Binding-site contacts:
Ligand atom C14 contacts residue PHE191 of chain 1.A at 3.7 Å (hydrophobic).
Ligand atom C03 contacts residue GLY50 of chain 1.A at 3.7 Å.
Ligand atom C02 contacts residue SER155 of chain 1.A at 3.3 Å.
Ligand atom O06 contacts residue SER155 of chain 1.A at 3.1 Å.
Ligand atom C09 contacts residue PHE191 of chain 1.A at 3.1 Å (hydrophobic).
Ligand atom C08 contacts residue SER155 of chain 1.A at 3.3 Å.
Ligand atom C17 contacts residue TYR52 of chain 1.A at 4.1 Å (hydrophobic).
Ligand atom C09 contacts residue THR159 of chain 1.A at 3.4 Å.
Ligand atom C03 contacts residue SER155 of chain 1.A at 3.4 Å.
Ligand atom C16 contacts residue PHE242 of chain 1.A at 3.7 Å (hydrophobic).
Ligand atom C17 contacts residue VAL110 of chain 1.A at 4.1 Å (hydrophobic).
Ligand atom C03 contacts residue ALA156 of chain 1.A at 4.0 Å (hydrophobic).
Ligand atom C02 contacts residue TRP51 of chain 1.A at 4.1 Å (hydrophobic).
Ligand atom O04 contacts residue GLY49 of chain 1.A at 4.0 Å.
Ligand atom C08 contacts residue ALA156 of chain 1.A at 3.3 Å (hydrophobic).
Ligand atom C11 contacts residue TRP51 of chain 1.A at 3.8 Å (hydrophobic).
Ligand atom C10 contacts residue PHE191 of chain 1.A at 4.1 Å (hydrophobic).
Ligand atom C08 contacts residue SER188 of chain 1.A at 3.9 Å.
Ligand atom C18 contacts residue TYR52 of chain 1.A at 3.7 Å (hydrophobic).
Ligand atom C17 contacts residue ILE214 of chain 1.A at 3.7 Å (hydrophobic).
Ligand atom O05 contacts residue GLY50 of chain 1.A at 3.5 Å.
Ligand atom O04 contacts residue TRP51 of chain 1.A at 2.9 Å (h-bond).
Ligand atom O06 contacts residue ALA156 of chain 1.A at 3.5 Å (h-bond).
Ligand atom C07 contacts residue PHE191 of chain 1.A at 4.0 Å (hydrophobic).
Ligand atom C09 contacts residue ALA156 of chain 1.A at 4.0 Å (hydrophobic).
Ligand atom C08 contacts residue PHE191 of chain 1.A at 3.1 Å (hydrophobic).
Ligand atom C14 contacts residue THR159 of chain 1.A at 3.8 Å.
Ligand atom C18 contacts residue VAL110 of chain 1.A at 4.0 Å (hydrophobic).
Ligand atom C01 contacts residue TRP51 of chain 1.A at 3.1 Å (hydrophobic).
Ligand atom C03 contacts residue TRP51 of chain 1.A at 3.5 Å (hydrophobic).
Ligand atom C07 contacts residue SER155 of chain 1.A at 3.8 Å.
Ligand atom C07 contacts residue ALA156 of chain 1.A at 3.5 Å (hydrophobic).
Ligand atom O05 contacts residue TRP51 of chain 1.A at 3.4 Å.
Ligand atom O04 contacts residue GLY50 of chain 1.A at 3.0 Å (h-bond).
Ligand atom C01 contacts residue ALA265 of chain 1.A at 3.5 Å (hydrophobic).
Ligand atom O04 contacts residue ALA156 of chain 1.A at 3.0 Å (h-bond).
Ligand atom C15 contacts residue PHE242 of chain 1.A at 3.5 Å (hydrophobic).
Ligand atom C09 contacts residue SER155 of chain 1.A at 4.0 Å.
Ligand atom C12 contacts residue TRP51 of chain 1.A at 3.7 Å (hydrophobic).
Ligand atom O04 contacts residue SER155 of chain 1.A at 3.3 Å.

Sequence of chain 1.A:
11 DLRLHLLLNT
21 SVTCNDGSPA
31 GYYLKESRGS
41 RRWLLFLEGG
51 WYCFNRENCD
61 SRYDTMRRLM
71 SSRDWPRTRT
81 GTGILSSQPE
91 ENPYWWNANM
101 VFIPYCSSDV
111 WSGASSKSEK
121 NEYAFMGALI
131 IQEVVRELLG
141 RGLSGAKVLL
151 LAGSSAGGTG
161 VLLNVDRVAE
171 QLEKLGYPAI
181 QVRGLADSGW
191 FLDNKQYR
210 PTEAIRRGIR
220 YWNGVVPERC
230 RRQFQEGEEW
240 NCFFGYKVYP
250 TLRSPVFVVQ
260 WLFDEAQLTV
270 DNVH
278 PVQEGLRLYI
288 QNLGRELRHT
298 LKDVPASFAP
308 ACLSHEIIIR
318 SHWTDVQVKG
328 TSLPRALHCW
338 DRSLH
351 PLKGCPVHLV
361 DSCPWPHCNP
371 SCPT

A small-molecule ligand and the protein it binds are described below.
Small molecule (SMILES): C[C@@H](Oc1ccc(-c2ccccc2)cc1)C(=O)O